A small-molecule ligand and the protein it binds are described below.
Small molecule (SMILES): Cn1c(=O)c2[nH]cnc2n(C)c1=O

Sequence of chain 2.A:
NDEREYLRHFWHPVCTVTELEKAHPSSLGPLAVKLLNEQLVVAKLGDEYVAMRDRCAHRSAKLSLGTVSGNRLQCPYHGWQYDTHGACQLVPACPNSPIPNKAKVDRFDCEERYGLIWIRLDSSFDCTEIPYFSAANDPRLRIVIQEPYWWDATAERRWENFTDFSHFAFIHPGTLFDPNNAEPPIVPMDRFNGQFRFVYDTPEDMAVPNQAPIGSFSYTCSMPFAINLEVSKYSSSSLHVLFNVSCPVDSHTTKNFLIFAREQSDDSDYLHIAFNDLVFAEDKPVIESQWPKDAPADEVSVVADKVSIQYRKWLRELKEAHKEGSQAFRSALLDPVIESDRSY

Binding-site contacts:
Ligand atom C2 contacts residue LEU253 of chain 2.A at 4.4 Å (hydrophobic).
Ligand atom N9 contacts residue PHE299 of chain 2.A at 4.0 Å.
Ligand atom O2 contacts residue PHE192 of chain 2.A at 3.9 Å.
Ligand atom C4 contacts residue LEU200 of chain 2.A at 4.2 Å (hydrophobic).
Ligand atom C2 contacts residue LEU266 of chain 2.A at 4.0 Å (hydrophobic).
Ligand atom O6 contacts residue VAL303 of chain 2.A at 3.6 Å.
Ligand atom N3 contacts residue LEU200 of chain 2.A at 4.2 Å.
Ligand atom C2 contacts residue LEU200 of chain 2.A at 4.3 Å (hydrophobic).
Ligand atom C2 contacts residue PHE186 of chain 2.A at 4.5 Å (hydrophobic).
Ligand atom C6 contacts residue PHE186 of chain 2.A at 3.7 Å (hydrophobic).
Ligand atom C3 contacts residue PRO237 of chain 2.A at 3.3 Å (hydrophobic).
Ligand atom N9 contacts residue PRO237 of chain 2.A at 3.5 Å.
Ligand atom C1 contacts residue PHE186 of chain 2.A at 3.3 Å (hydrophobic).
Ligand atom N1 contacts residue LEU266 of chain 2.A at 4.4 Å.
Ligand atom O2 contacts residue LEU253 of chain 2.A at 3.9 Å.
Ligand atom O6 contacts residue PHE304 of chain 2.A at 3.8 Å.
Ligand atom C4 contacts residue LEU266 of chain 2.A at 3.4 Å (hydrophobic).
Ligand atom C8 contacts residue PRO237 of chain 2.A at 4.2 Å (hydrophobic).
Ligand atom N9 contacts residue LEU266 of chain 2.A at 3.6 Å.
Ligand atom N7 contacts residue LEU266 of chain 2.A at 4.3 Å.
Ligand atom C5 contacts residue VAL303 of chain 2.A at 4.0 Å (hydrophobic).
Ligand atom N1 contacts residue PHE186 of chain 2.A at 3.8 Å.
Ligand atom C5 contacts residue LEU266 of chain 2.A at 3.8 Å (hydrophobic).
Ligand atom C6 contacts residue VAL303 of chain 2.A at 4.0 Å (hydrophobic).
Ligand atom N9 contacts residue ASN300 of chain 2.A at 4.0 Å.
Ligand atom O6 contacts residue PHE186 of chain 2.A at 3.3 Å.
Ligand atom N7 contacts residue ASN300 of chain 2.A at 3.5 Å (h-bond).
Ligand atom C3 contacts residue LEU200 of chain 2.A at 4.0 Å (hydrophobic).
Ligand atom C3 contacts residue LEU253 of chain 2.A at 4.4 Å (hydrophobic).
Ligand atom C6 contacts residue LEU266 of chain 2.A at 4.4 Å (hydrophobic).
Ligand atom N3 contacts residue LEU266 of chain 2.A at 3.5 Å.
Ligand atom C8 contacts residue VAL303 of chain 2.A at 4.2 Å (hydrophobic).
Ligand atom C3 contacts residue PHE241 of chain 2.A at 4.0 Å (hydrophobic).
Ligand atom O2 contacts residue PHE241 of chain 2.A at 4.3 Å.
Ligand atom N7 contacts residue VAL303 of chain 2.A at 3.9 Å.
Ligand atom C8 contacts residue PHE299 of chain 2.A at 3.8 Å (hydrophobic).
Ligand atom C8 contacts residue LEU266 of chain 2.A at 4.2 Å (hydrophobic).
Ligand atom C8 contacts residue ASN300 of chain 2.A at 2.9 Å.
Ligand atom C3 contacts residue LEU266 of chain 2.A at 3.8 Å (hydrophobic).
Ligand atom N9 contacts residue LEU200 of chain 2.A at 4.2 Å.